Binding-site contacts:
Ligand atom N17 contacts residue LEU110 of chain 1.A at 3.8 Å.
Ligand atom C22 contacts residue SER112 of chain 1.A at 3.8 Å.
Ligand atom C9 contacts residue TRP79 of chain 1.A at 3.7 Å (hydrophobic).
Ligand atom C3 contacts residue ASN23 of chain 1.A at 3.8 Å.
Ligand atom O3 contacts residue TYR43 of chain 1.A at 2.7 Å (h-bond).
Ligand atom O2 contacts residue ASN49 of chain 1.A at 2.8 Å (h-bond).
Ligand atom C3 contacts residue SER27 of chain 1.A at 3.6 Å.
Ligand atom N2 contacts residue SER45 of chain 1.A at 3.1 Å (h-bond).
Ligand atom C24 contacts residue LEU110 of chain 1.A at 3.5 Å (hydrophobic).
Ligand atom N2 contacts residue VAL47 of chain 1.A at 3.6 Å.
Ligand atom C20 contacts residue SER112 of chain 1.A at 3.4 Å.
Ligand atom S1 contacts residue THR90 of chain 1.A at 3.4 Å (h-bond).
Ligand atom O3 contacts residue SER27 of chain 1.A at 2.6 Å (h-bond).
Ligand atom O2 contacts residue GLY48 of chain 1.A at 3.3 Å.
Ligand atom C3 contacts residue TYR43 of chain 1.A at 3.6 Å (hydrophobic).
Ligand atom C5 contacts residue ASP128 of chain 1.A at 3.7 Å.
Ligand atom C8 contacts residue TRP79 of chain 1.A at 3.7 Å (hydrophobic).
Ligand atom S1 contacts residue TRP92 of chain 1.A at 3.8 Å.
Ligand atom C1 contacts residue ASN49 of chain 1.A at 3.8 Å.
Ligand atom S1 contacts residue TRP79 of chain 1.A at 3.6 Å.
Ligand atom C4 contacts residue VAL47 of chain 1.A at 3.8 Å (hydrophobic).
Ligand atom C3 contacts residue ASP128 of chain 1.A at 3.7 Å.
Ligand atom C7 contacts residue TRP79 of chain 1.A at 3.8 Å (hydrophobic).
Ligand atom C9 contacts residue VAL47 of chain 1.A at 3.7 Å (hydrophobic).
Ligand atom C4 contacts residue TRP120 of chain 2.B at 3.9 Å (hydrophobic).
Ligand atom N2 contacts residue LEU25 of chain 1.A at 3.8 Å.
Ligand atom C3 contacts residue LEU25 of chain 1.A at 3.6 Å (hydrophobic).
Ligand atom C2 contacts residue TRP120 of chain 2.B at 3.8 Å (hydrophobic).
Ligand atom O3 contacts residue ASN23 of chain 1.A at 3.0 Å (h-bond).
Ligand atom C20 contacts residue SER88 of chain 1.A at 3.7 Å.
Ligand atom C7 contacts residue VAL47 of chain 1.A at 3.7 Å (hydrophobic).
Ligand atom C18 contacts residue LEU110 of chain 1.A at 3.8 Å (hydrophobic).
Ligand atom O3 contacts residue ASP128 of chain 1.A at 3.8 Å.
Ligand atom C21 contacts residue SER112 of chain 1.A at 3.0 Å.
Ligand atom N1 contacts residue LEU25 of chain 1.A at 3.7 Å.
Ligand atom N1 contacts residue ASP128 of chain 1.A at 2.8 Å (salt-bridge).
Ligand atom C7 contacts residue SER45 of chain 1.A at 3.3 Å.
Ligand atom C10 contacts residue TRP79 of chain 1.A at 3.5 Å (hydrophobic).
Ligand atom N17 contacts residue SER88 of chain 1.A at 3.5 Å (h-bond).
Ligand atom C6 contacts residue TRP108 of chain 1.A at 3.4 Å (hydrophobic).

Sequence of chain 2.B:
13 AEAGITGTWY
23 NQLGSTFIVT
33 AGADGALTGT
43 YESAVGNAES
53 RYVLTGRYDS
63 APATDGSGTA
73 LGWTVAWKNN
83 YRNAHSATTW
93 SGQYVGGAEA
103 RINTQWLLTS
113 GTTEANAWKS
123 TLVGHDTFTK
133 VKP

Sequence of chain 1.A:
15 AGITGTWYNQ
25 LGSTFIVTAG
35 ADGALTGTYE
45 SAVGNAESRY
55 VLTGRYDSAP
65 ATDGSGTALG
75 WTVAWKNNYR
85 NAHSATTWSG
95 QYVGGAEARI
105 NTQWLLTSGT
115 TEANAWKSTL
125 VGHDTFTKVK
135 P

The protein below binds the small molecule below.
Small molecule (SMILES): O=C(CCCC[C@@H]1SC[C@@H]2NC(=O)N[C@@H]21)Nc1ccc([N+](=O)[O-])cc1